A protein and the small-molecule ligand that binds it are described below.
Small molecule (SMILES): CC(=O)N[C@@H]1[C@@H](O)[C@H](O)[C@@H](CO)O[C@H]1O

Binding-site contacts:
Ligand atom C7 contacts residue THR529 of chain 1.B at 4.5 Å.
Ligand atom C3 contacts residue ASN560 of chain 1.B at 3.9 Å.
Ligand atom O7 contacts residue SER526 of chain 1.B at 4.2 Å.
Ligand atom C5 contacts residue ASN560 of chain 1.B at 3.6 Å.
Ligand atom C5 contacts residue GLN559 of chain 1.B at 3.8 Å.
Ligand atom O5 contacts residue GLN559 of chain 1.B at 4.1 Å.
Ligand atom N2 contacts residue ASN560 of chain 1.B at 3.1 Å (h-bond).
Ligand atom C1 contacts residue ASN560 of chain 1.B at 1.4 Å.
Ligand atom C8 contacts residue ASN560 of chain 1.B at 3.7 Å.
Ligand atom O7 contacts residue THR529 of chain 1.B at 3.8 Å.
Ligand atom C7 contacts residue ASN560 of chain 1.B at 3.6 Å.
Ligand atom C4 contacts residue ASN560 of chain 1.B at 4.3 Å.
Ligand atom O5 contacts residue ASN560 of chain 1.B at 2.3 Å (h-bond).
Ligand atom O6 contacts residue GLN559 of chain 1.B at 4.0 Å.
Ligand atom C2 contacts residue ASN560 of chain 1.B at 2.6 Å.
Ligand atom C6 contacts residue GLN559 of chain 1.B at 4.0 Å.

Sequence of chain 1.B:
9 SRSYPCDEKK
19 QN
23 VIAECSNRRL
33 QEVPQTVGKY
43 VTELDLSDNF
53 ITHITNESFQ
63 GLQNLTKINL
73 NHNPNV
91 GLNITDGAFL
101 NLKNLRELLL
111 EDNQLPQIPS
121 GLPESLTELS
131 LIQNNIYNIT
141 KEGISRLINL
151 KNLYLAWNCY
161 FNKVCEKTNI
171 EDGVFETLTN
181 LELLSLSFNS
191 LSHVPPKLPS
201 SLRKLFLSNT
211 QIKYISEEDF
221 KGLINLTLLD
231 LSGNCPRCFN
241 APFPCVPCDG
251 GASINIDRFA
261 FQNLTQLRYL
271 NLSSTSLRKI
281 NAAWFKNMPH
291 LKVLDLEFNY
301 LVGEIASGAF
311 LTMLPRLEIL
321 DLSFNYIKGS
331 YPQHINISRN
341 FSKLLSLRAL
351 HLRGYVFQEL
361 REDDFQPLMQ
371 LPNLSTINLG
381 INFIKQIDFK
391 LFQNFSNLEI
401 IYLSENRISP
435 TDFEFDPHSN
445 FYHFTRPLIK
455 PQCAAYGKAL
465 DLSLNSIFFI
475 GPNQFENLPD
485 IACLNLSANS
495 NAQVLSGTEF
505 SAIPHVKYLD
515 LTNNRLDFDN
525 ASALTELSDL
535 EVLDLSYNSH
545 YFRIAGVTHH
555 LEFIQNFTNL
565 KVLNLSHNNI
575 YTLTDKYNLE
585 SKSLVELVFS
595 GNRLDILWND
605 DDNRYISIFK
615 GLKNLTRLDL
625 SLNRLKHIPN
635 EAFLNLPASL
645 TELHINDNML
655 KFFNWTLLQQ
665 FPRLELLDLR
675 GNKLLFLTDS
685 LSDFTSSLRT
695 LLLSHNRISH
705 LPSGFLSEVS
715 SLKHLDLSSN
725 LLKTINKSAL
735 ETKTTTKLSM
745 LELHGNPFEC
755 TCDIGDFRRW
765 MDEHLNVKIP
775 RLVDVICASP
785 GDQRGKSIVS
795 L